Binding-site contacts:
Ligand atom C4 contacts residue VAL134 of chain 1.A at 3.4 Å (hydrophobic).
Ligand atom C26 contacts residue VAL134 of chain 1.A at 3.8 Å (hydrophobic).
Ligand atom O21 contacts residue LEU262 of chain 1.A at 3.5 Å.
Ligand atom O24 contacts residue HIS242 of chain 1.A at 3.3 Å.
Ligand atom C7 contacts residue CYS78 of chain 1.A at 3.6 Å (hydrophobic).
Ligand atom O18 contacts residue HIS242 of chain 1.A at 2.6 Å (h-bond).
Ligand atom C14 contacts residue HIS242 of chain 1.A at 3.8 Å.
Ligand atom C30 contacts residue LEU49 of chain 1.A at 3.5 Å (hydrophobic).
Ligand atom C15 contacts residue MET157 of chain 1.A at 3.7 Å (hydrophobic).
Ligand atom C13 contacts residue LEU123 of chain 1.A at 3.7 Å (hydrophobic).
Ligand atom C28 contacts residue PHE75 of chain 1.A at 3.3 Å (hydrophobic).
Ligand atom C5 contacts residue CYS78 of chain 1.A at 3.7 Å (hydrophobic).
Ligand atom S9 contacts residue HIS242 of chain 1.A at 3.6 Å.
Ligand atom C25 contacts residue CYS78 of chain 1.A at 3.6 Å (hydrophobic).
Ligand atom C10 contacts residue SER82 of chain 1.A at 3.6 Å.
Ligand atom O22 contacts residue MET132 of chain 1.A at 3.8 Å.
Ligand atom O3 contacts residue ILE141 of chain 1.A at 3.7 Å.
Ligand atom C14 contacts residue SER82 of chain 1.A at 3.7 Å.
Ligand atom C10 contacts residue TYR266 of chain 1.A at 3.6 Å (hydrophobic).
Ligand atom C20 contacts residue MET132 of chain 1.A at 3.7 Å (hydrophobic).
Ligand atom C31 contacts residue VAL57 of chain 1.A at 3.5 Å (hydrophobic).
Ligand atom C17 contacts residue CYS78 of chain 1.A at 3.3 Å (hydrophobic).
Ligand atom C29 contacts residue VAL57 of chain 1.A at 3.6 Å (hydrophobic).
Ligand atom O18 contacts residue TYR116 of chain 1.A at 3.5 Å (h-bond).
Ligand atom C2 contacts residue VAL134 of chain 1.A at 3.6 Å (hydrophobic).
Ligand atom O21 contacts residue SER82 of chain 1.A at 2.8 Å (h-bond).
Ligand atom C5 contacts residue LEU123 of chain 1.A at 3.8 Å (hydrophobic).
Ligand atom N1 contacts residue VAL134 of chain 1.A at 3.1 Å.
Ligand atom C19 contacts residue CYS78 of chain 1.A at 3.6 Å (hydrophobic).
Ligand atom C10 contacts residue HIS242 of chain 1.A at 3.5 Å.
Ligand atom C25 contacts residue MET132 of chain 1.A at 3.7 Å (hydrophobic).
Ligand atom C17 contacts residue SER82 of chain 1.A at 3.5 Å.
Ligand atom O21 contacts residue TYR116 of chain 1.A at 2.7 Å (h-bond).
Ligand atom O18 contacts residue TYR266 of chain 1.A at 2.6 Å (h-bond).
Ligand atom O22 contacts residue CYS78 of chain 1.A at 3.7 Å.
Ligand atom C12 contacts residue ILE156 of chain 1.A at 3.5 Å (hydrophobic).
Ligand atom C12 contacts residue MET157 of chain 1.A at 3.5 Å (hydrophobic).
Ligand atom C11 contacts residue SER82 of chain 1.A at 3.5 Å.
Ligand atom C13 contacts residue CYS78 of chain 1.A at 3.5 Å (hydrophobic).
Ligand atom C10 contacts residue TYR116 of chain 1.A at 3.4 Å (hydrophobic).

Sequence of chain 1.A:
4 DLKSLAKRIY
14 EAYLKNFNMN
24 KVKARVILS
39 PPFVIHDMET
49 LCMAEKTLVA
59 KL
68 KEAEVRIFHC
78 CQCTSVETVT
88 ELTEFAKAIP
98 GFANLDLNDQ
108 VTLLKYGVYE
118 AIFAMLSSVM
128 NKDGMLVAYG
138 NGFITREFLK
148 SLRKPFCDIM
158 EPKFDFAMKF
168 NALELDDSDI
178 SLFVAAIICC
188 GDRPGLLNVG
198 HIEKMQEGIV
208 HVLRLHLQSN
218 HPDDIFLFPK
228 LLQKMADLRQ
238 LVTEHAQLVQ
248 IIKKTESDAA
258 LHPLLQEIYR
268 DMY

A small-molecule ligand and the protein it binds are described below.
Small molecule (SMILES): CO[C@@H](Cc1ccc(OCCc2nc(-c3ccccc3)oc2C)c2ccsc12)C(=O)O